Sequence of chain 1.A:
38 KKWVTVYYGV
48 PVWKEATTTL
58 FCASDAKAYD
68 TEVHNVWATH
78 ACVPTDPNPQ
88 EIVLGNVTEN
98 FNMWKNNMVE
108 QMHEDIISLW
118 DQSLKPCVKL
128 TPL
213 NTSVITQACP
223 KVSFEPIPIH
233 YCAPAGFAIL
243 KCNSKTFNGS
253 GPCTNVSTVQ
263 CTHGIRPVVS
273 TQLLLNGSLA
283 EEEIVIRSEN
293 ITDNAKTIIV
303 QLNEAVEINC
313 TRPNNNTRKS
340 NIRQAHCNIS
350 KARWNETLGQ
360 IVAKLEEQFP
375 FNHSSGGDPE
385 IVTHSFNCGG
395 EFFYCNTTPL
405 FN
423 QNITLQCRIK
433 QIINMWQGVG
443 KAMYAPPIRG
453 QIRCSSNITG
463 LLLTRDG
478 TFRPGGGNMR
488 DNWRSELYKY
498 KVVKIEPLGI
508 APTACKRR

Binding-site contacts:
Ligand atom O7 contacts residue ASN347 of chain 1.A at 3.4 Å (h-bond).
Ligand atom O7 contacts residue ASN311 of chain 1.A at 4.4 Å.
Ligand atom C1 contacts residue ASN424 of chain 1.A at 4.1 Å.
Ligand atom N2 contacts residue ASN347 of chain 1.A at 2.9 Å (h-bond).
Ligand atom C8 contacts residue THR313 of chain 1.A at 4.0 Å.
Ligand atom O6 contacts residue NAG1 of chain 1.T at 4.3 Å.
Ligand atom O5 contacts residue ASN347 of chain 1.A at 2.5 Å (h-bond).
Ligand atom O5 contacts residue ASN424 of chain 1.A at 3.3 Å (h-bond).
Ligand atom C3 contacts residue ASN347 of chain 1.A at 3.9 Å.
Ligand atom C8 contacts residue HIS345 of chain 1.A at 3.0 Å.
Ligand atom C7 contacts residue ASN311 of chain 1.A at 4.5 Å.
Ligand atom C8 contacts residue ASN347 of chain 1.A at 3.7 Å.
Ligand atom C4 contacts residue ASN347 of chain 1.A at 4.4 Å.
Ligand atom C5 contacts residue ASN424 of chain 1.A at 4.4 Å.
Ligand atom C7 contacts residue HIS345 of chain 1.A at 4.5 Å.
Ligand atom C1 contacts residue ASN347 of chain 1.A at 1.5 Å.
Ligand atom C6 contacts residue ASN424 of chain 1.A at 4.2 Å.
Ligand atom C2 contacts residue ASN347 of chain 1.A at 2.6 Å.
Ligand atom C7 contacts residue ASN347 of chain 1.A at 3.3 Å.
Ligand atom O5 contacts residue NAG1 of chain 1.T at 4.5 Å.
Ligand atom C1 contacts residue THR426 of chain 1.A at 3.8 Å.
Ligand atom C6 contacts residue NAG1 of chain 1.T at 3.7 Å.
Ligand atom C5 contacts residue ASN347 of chain 1.A at 3.8 Å.
Ligand atom C8 contacts residue ASN311 of chain 1.A at 3.9 Å.
Ligand atom C8 contacts residue CYS346 of chain 1.A at 4.4 Å (hydrophobic).

A small-molecule ligand and the protein it binds are described below.
Small molecule (SMILES): CC(=O)N[C@@H]1[C@@H](O)[C@H](O)[C@@H](CO)O[C@H]1O